The protein below binds the small molecule below.
Small molecule (SMILES): CCC(=O)Nc1ccc(OC)c(Nc2cc(-c3[nH]c(CCCO)nc3-c3ccc(F)cc3)ccn2)c1

Binding-site contacts:
Ligand atom C25 contacts residue GLN96 of chain 1.F at 3.2 Å.
Ligand atom C10 contacts residue ALA48 of chain 1.F at 3.5 Å (hydrophobic).
Ligand atom C10 contacts residue LYS50 of chain 1.F at 3.6 Å.
Ligand atom C07 contacts residue MET95 of chain 1.F at 3.4 Å (hydrophobic).
Ligand atom C23 contacts residue LEU149 of chain 1.F at 3.5 Å (hydrophobic).
Ligand atom N13 contacts residue CYS102 of chain 1.F at 3.4 Å (h-bond).
Ligand atom C01 contacts residue LYS50 of chain 1.F at 3.6 Å.
Ligand atom O03 contacts residue ARG146 of chain 1.F at 3.2 Å (salt-bridge).
Ligand atom C35 contacts residue CYS102 of chain 1.F at 1.8 Å (hydrophobic).
Ligand atom C19 contacts residue ASP160 of chain 1.F at 3.6 Å.
Ligand atom N05 contacts residue LYS50 of chain 1.F at 3.1 Å.
Ligand atom F36 contacts residue ILE94 of chain 1.F at 3.1 Å.
Ligand atom C17 contacts residue VAL31 of chain 1.F at 3.4 Å (hydrophobic).
Ligand atom C32 contacts residue GLY101 of chain 1.F at 3.5 Å.
Ligand atom C29 contacts residue GLY101 of chain 1.F at 3.5 Å.
Ligand atom F36 contacts residue MET95 of chain 1.F at 3.5 Å.
Ligand atom N05 contacts residue VAL31 of chain 1.F at 3.3 Å.
Ligand atom C33 contacts residue CYS102 of chain 1.F at 3.4 Å (hydrophobic).
Ligand atom O06 contacts residue MET98 of chain 1.F at 3.4 Å (h-bond).
Ligand atom C25 contacts residue LEU149 of chain 1.F at 3.6 Å (hydrophobic).
Ligand atom C20 contacts residue ASN147 of chain 1.F at 3.3 Å.
Ligand atom C04 contacts residue MET95 of chain 1.F at 3.3 Å (hydrophobic).
Ligand atom N08 contacts residue MET98 of chain 1.F at 2.9 Å (h-bond).
Ligand atom C35 contacts residue ASP105 of chain 1.F at 3.6 Å.
Ligand atom N11 contacts residue MET98 of chain 1.F at 2.9 Å (h-bond).
Ligand atom C15 contacts residue VAL31 of chain 1.F at 3.6 Å (hydrophobic).
Ligand atom C20 contacts residue ARG146 of chain 1.F at 3.4 Å.
Ligand atom C25 contacts residue ALA48 of chain 1.F at 3.3 Å (hydrophobic).
Ligand atom C34 contacts residue CYS102 of chain 1.F at 3.0 Å (hydrophobic).
Ligand atom C01 contacts residue ASP160 of chain 1.F at 3.3 Å.
Ligand atom C19 contacts residue ARG146 of chain 1.F at 3.2 Å.
Ligand atom C31 contacts residue PRO99 of chain 1.F at 3.4 Å (hydrophobic).
Ligand atom C30 contacts residue GLY101 of chain 1.F at 3.6 Å.
Ligand atom C24 contacts residue LEU149 of chain 1.F at 3.3 Å (hydrophobic).
Ligand atom C10 contacts residue LEU93 of chain 1.F at 3.5 Å (hydrophobic).
Ligand atom C19 contacts residue ASN147 of chain 1.F at 3.2 Å.
Ligand atom F36 contacts residue LEU82 of chain 1.F at 3.4 Å.
Ligand atom C10 contacts residue MET95 of chain 1.F at 3.5 Å (hydrophobic).
Ligand atom C29 contacts residue MET98 of chain 1.F at 3.5 Å (hydrophobic).
Ligand atom F36 contacts residue LEU93 of chain 1.F at 3.0 Å.

Sequence of chain 1.F:
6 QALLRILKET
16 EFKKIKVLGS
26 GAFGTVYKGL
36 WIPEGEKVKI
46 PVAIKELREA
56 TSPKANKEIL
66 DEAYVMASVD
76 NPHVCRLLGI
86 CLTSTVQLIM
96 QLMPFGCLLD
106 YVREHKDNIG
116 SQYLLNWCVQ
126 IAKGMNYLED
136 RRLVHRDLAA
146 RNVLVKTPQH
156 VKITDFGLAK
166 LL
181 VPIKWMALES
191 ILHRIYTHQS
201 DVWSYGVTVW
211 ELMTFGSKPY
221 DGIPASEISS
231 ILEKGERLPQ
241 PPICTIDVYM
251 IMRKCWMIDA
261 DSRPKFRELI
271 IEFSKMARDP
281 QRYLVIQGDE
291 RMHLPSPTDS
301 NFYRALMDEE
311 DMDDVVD